Binding-site contacts:
Ligand atom N contacts residue TYR753 of chain 1.C at 3.3 Å.
Ligand atom O contacts residue THR501 of chain 1.C at 3.2 Å (h-bond).
Ligand atom OE1 contacts residue MET729 of chain 1.C at 3.9 Å.
Ligand atom C contacts residue SER675 of chain 1.C at 4.1 Å.
Ligand atom CB contacts residue GLU726 of chain 1.C at 3.6 Å.
Ligand atom CD contacts residue LEU671 of chain 1.C at 4.0 Å (hydrophobic).
Ligand atom O contacts residue ARG506 of chain 1.C at 3.5 Å (salt-bridge).
Ligand atom C contacts residue ARG506 of chain 1.C at 3.8 Å.
Ligand atom CD contacts residue GLU726 of chain 1.C at 3.8 Å.
Ligand atom OXT contacts residue THR501 of chain 1.C at 4.2 Å.
Ligand atom CG contacts residue GLY674 of chain 1.C at 3.7 Å.
Ligand atom C contacts residue PRO499 of chain 1.C at 3.9 Å (hydrophobic).
Ligand atom O contacts residue LEU500 of chain 1.C at 3.4 Å.
Ligand atom N contacts residue TYR471 of chain 1.C at 3.3 Å.
Ligand atom CG contacts residue LEU671 of chain 1.C at 4.1 Å (hydrophobic).
Ligand atom OXT contacts residue TYR471 of chain 1.C at 3.8 Å.
Ligand atom OXT contacts residue GLY674 of chain 1.C at 3.2 Å.
Ligand atom N contacts residue PRO499 of chain 1.C at 2.3 Å (h-bond).
Ligand atom OE1 contacts residue GLU726 of chain 1.C at 4.1 Å.
Ligand atom N contacts residue GLU726 of chain 1.C at 3.5 Å (salt-bridge).
Ligand atom O contacts residue TYR471 of chain 1.C at 3.1 Å.
Ligand atom CD contacts residue THR676 of chain 1.C at 3.5 Å.
Ligand atom OE2 contacts residue GLU726 of chain 1.C at 3.7 Å.
Ligand atom O contacts residue PRO499 of chain 1.C at 3.3 Å (h-bond).
Ligand atom OXT contacts residue ARG506 of chain 1.C at 3.2 Å (salt-bridge).
Ligand atom C contacts residue GLU726 of chain 1.C at 4.3 Å.
Ligand atom CA contacts residue PRO499 of chain 1.C at 3.6 Å (hydrophobic).
Ligand atom CA contacts residue TYR471 of chain 1.C at 3.8 Å (hydrophobic).
Ligand atom CA contacts residue GLU726 of chain 1.C at 3.1 Å.
Ligand atom CB contacts residue TYR471 of chain 1.C at 3.6 Å (hydrophobic).
Ligand atom CG contacts residue GLU726 of chain 1.C at 3.7 Å.
Ligand atom C contacts residue THR501 of chain 1.C at 3.7 Å.
Ligand atom N contacts residue LEU500 of chain 1.C at 4.3 Å.
Ligand atom CG contacts residue SER675 of chain 1.C at 3.5 Å.
Ligand atom OXT contacts residue SER675 of chain 1.C at 3.0 Å (h-bond).
Ligand atom C contacts residue TYR471 of chain 1.C at 3.5 Å (hydrophobic).
Ligand atom OE1 contacts residue LEU671 of chain 1.C at 3.5 Å.
Ligand atom CA contacts residue THR501 of chain 1.C at 3.3 Å.
Ligand atom OE2 contacts residue THR676 of chain 1.C at 2.3 Å (h-bond).
Ligand atom N contacts residue THR501 of chain 1.C at 3.5 Å (h-bond).

The protein below binds the small molecule below.
Small molecule (SMILES): N[C@@H](CCC(=O)O)C(=O)O

Sequence of chain 1.C:
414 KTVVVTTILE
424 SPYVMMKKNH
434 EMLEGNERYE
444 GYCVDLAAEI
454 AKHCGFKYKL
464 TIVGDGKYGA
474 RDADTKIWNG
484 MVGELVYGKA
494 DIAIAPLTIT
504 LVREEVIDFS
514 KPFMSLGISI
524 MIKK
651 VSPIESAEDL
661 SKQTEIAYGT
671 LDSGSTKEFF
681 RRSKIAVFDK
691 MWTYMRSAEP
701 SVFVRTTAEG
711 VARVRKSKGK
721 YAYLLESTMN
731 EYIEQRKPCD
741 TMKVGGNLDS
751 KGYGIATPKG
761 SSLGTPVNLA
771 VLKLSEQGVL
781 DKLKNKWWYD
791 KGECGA